Sequence of chain 1.K:
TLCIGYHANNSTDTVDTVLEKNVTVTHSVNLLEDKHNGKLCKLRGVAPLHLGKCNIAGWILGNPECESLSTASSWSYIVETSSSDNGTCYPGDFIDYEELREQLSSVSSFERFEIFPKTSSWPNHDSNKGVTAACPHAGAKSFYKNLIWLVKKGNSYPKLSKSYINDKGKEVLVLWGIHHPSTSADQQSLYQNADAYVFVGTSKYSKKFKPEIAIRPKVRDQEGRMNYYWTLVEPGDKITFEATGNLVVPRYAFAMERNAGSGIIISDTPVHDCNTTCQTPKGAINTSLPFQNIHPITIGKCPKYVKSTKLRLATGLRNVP

Binding-site contacts:
Ligand atom C8 contacts residue CYS140 of chain 1.K at 4.2 Å (hydrophobic).
Ligand atom O7 contacts residue CYS94 of chain 1.K at 3.5 Å.
Ligand atom C2 contacts residue GLU70 of chain 1.K at 4.2 Å.
Ligand atom C2 contacts residue ARG225 of chain 1.K at 4.3 Å.
Ligand atom O6 contacts residue ASP90 of chain 1.K at 3.3 Å (salt-bridge).
Ligand atom O3 contacts residue ARG225 of chain 1.K at 3.2 Å (salt-bridge).
Ligand atom O5 contacts residue ASN91 of chain 1.K at 2.2 Å (h-bond).
Ligand atom C8 contacts residue ASN91 of chain 1.K at 4.2 Å.
Ligand atom C8 contacts residue CYS94 of chain 1.K at 4.5 Å (hydrophobic).
Ligand atom O7 contacts residue ASN91 of chain 1.K at 2.9 Å (h-bond).
Ligand atom O7 contacts residue ASN68 of chain 1.K at 3.0 Å (h-bond).
Ligand atom C8 contacts residue ARG225 of chain 1.K at 4.3 Å.
Ligand atom C7 contacts residue ASN68 of chain 1.K at 3.8 Å.
Ligand atom C3 contacts residue ASN91 of chain 1.K at 3.2 Å.
Ligand atom C1 contacts residue ASN91 of chain 1.K at 0.9 Å.
Ligand atom O7 contacts residue ARG225 of chain 1.K at 3.8 Å.
Ligand atom C8 contacts residue GLU70 of chain 1.K at 3.8 Å.
Ligand atom N2 contacts residue ASN91 of chain 1.K at 2.5 Å (h-bond).
Ligand atom C8 contacts residue PRO141 of chain 1.K at 3.5 Å (hydrophobic).
Ligand atom C7 contacts residue CYS94 of chain 1.K at 4.3 Å (hydrophobic).
Ligand atom C6 contacts residue ASP90 of chain 1.K at 4.3 Å.
Ligand atom N2 contacts residue ARG225 of chain 1.K at 4.1 Å.
Ligand atom N2 contacts residue GLU70 of chain 1.K at 3.5 Å.
Ligand atom C4 contacts residue ASN91 of chain 1.K at 3.8 Å.
Ligand atom C7 contacts residue ARG225 of chain 1.K at 3.8 Å.
Ligand atom C8 contacts residue ASN68 of chain 1.K at 3.7 Å.
Ligand atom C8 contacts residue PRO69 of chain 1.K at 4.3 Å (hydrophobic).
Ligand atom C7 contacts residue GLU70 of chain 1.K at 3.8 Å.
Ligand atom O6 contacts residue ARG225 of chain 1.K at 4.4 Å.
Ligand atom C5 contacts residue ASN91 of chain 1.K at 3.3 Å.
Ligand atom C3 contacts residue ARG225 of chain 1.K at 4.2 Å.
Ligand atom C1 contacts residue GLU70 of chain 1.K at 3.9 Å.
Ligand atom C2 contacts residue ASN91 of chain 1.K at 1.8 Å.
Ligand atom O3 contacts residue ASN91 of chain 1.K at 4.1 Å.
Ligand atom C6 contacts residue ASN91 of chain 1.K at 4.0 Å.
Ligand atom C7 contacts residue ASN91 of chain 1.K at 2.9 Å.
Ligand atom O5 contacts residue ASP90 of chain 1.K at 4.4 Å.

This small molecule binds to this protein.
Small molecule (SMILES): CC(=O)N[C@H]1[C@H](O[C@H]2[C@H](O)[C@@H](NC(C)=O)CO[C@@H]2CO)O[C@H](CO)[C@@H](O)[C@@H]1O